Sequence of chain 1.A:
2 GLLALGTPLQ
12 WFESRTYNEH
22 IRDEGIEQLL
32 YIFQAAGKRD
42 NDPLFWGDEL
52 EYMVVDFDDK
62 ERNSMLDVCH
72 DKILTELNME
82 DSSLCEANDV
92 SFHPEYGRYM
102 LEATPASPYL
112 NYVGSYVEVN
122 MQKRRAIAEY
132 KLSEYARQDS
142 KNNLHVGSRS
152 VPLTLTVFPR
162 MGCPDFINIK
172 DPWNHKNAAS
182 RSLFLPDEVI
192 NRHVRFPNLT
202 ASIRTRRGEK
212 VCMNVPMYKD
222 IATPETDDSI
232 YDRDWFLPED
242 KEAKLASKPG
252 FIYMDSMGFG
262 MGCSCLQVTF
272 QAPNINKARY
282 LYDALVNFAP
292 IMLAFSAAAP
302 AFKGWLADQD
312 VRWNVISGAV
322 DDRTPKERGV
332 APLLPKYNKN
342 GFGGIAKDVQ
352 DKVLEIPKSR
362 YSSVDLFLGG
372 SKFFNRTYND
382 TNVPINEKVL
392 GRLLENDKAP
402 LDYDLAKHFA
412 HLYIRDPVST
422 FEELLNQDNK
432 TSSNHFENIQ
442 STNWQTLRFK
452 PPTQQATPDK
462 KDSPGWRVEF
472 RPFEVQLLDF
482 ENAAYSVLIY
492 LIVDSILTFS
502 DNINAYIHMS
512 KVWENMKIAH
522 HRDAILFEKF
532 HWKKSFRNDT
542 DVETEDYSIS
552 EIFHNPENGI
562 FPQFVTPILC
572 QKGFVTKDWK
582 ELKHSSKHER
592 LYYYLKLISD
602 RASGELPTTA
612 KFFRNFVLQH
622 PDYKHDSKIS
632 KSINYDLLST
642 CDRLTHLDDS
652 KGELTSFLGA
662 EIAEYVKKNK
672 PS

Binding-site contacts:
Ligand atom C contacts residue ILE317 of chain 1.A at 3.4 Å (hydrophobic).
Ligand atom CD contacts residue GLU52 of chain 1.A at 3.9 Å.
Ligand atom CG contacts residue MET262 of chain 1.A at 4.0 Å (hydrophobic).
Ligand atom CG contacts residue GLN268 of chain 1.A at 4.2 Å.
Ligand atom CA contacts residue CYS266 of chain 1.A at 4.0 Å (hydrophobic).
Ligand atom CD contacts residue GLU96 of chain 1.A at 3.6 Å.
Ligand atom CD contacts residue ARG472 of chain 1.A at 4.0 Å.
Ligand atom OE2 contacts residue GLU52 of chain 1.A at 2.9 Å (salt-bridge).
Ligand atom OE1 contacts residue ARG472 of chain 1.A at 3.2 Å (salt-bridge).
Ligand atom OE1 contacts residue TRP445 of chain 1.A at 4.1 Å.
Ligand atom O contacts residue SER265 of chain 1.A at 3.9 Å.
Ligand atom CD contacts residue MG1 of chain 1.D at 3.3 Å.
Ligand atom CA contacts residue ILE317 of chain 1.A at 4.1 Å (hydrophobic).
Ligand atom CB contacts residue GLN268 of chain 1.A at 3.8 Å.
Ligand atom CD contacts residue GLN268 of chain 1.A at 3.7 Å.
Ligand atom N contacts residue CYS264 of chain 1.A at 2.8 Å (h-bond).
Ligand atom C contacts residue TYR362 of chain 1.A at 4.0 Å (hydrophobic).
Ligand atom OXT contacts residue CYS266 of chain 1.A at 3.6 Å.
Ligand atom CB contacts residue CYS266 of chain 1.A at 3.8 Å (hydrophobic).
Ligand atom C contacts residue CYS266 of chain 1.A at 3.5 Å (hydrophobic).
Ligand atom OE2 contacts residue MG1 of chain 1.D at 2.2 Å.
Ligand atom CG contacts residue ARG472 of chain 1.A at 4.1 Å.
Ligand atom O contacts residue CYS266 of chain 1.A at 3.2 Å.
Ligand atom O contacts residue GLU52 of chain 1.A at 4.2 Å.
Ligand atom OXT contacts residue TYR362 of chain 1.A at 3.0 Å (h-bond).
Ligand atom CA contacts residue CYS264 of chain 1.A at 4.0 Å (hydrophobic).
Ligand atom O contacts residue ILE317 of chain 1.A at 3.1 Å.
Ligand atom OXT contacts residue ARG313 of chain 1.A at 3.3 Å (salt-bridge).
Ligand atom O contacts residue ARG313 of chain 1.A at 2.7 Å (salt-bridge).
Ligand atom OE2 contacts residue GLU96 of chain 1.A at 2.4 Å (salt-bridge).
Ligand atom CA contacts residue GLU52 of chain 1.A at 4.0 Å.
Ligand atom OE2 contacts residue GLN268 of chain 1.A at 4.2 Å.
Ligand atom OXT contacts residue ILE317 of chain 1.A at 3.8 Å.
Ligand atom O contacts residue CYS264 of chain 1.A at 3.8 Å.
Ligand atom CB contacts residue GLU52 of chain 1.A at 3.8 Å.
Ligand atom OE2 contacts residue GLU103 of chain 1.A at 4.2 Å.
Ligand atom C contacts residue ARG313 of chain 1.A at 3.6 Å.
Ligand atom OE1 contacts residue GLN268 of chain 1.A at 3.3 Å (h-bond).
Ligand atom N contacts residue GLU52 of chain 1.A at 2.9 Å (salt-bridge).
Ligand atom OE1 contacts residue MG1 of chain 1.D at 3.9 Å.

This protein binds this small molecule.
Small molecule (SMILES): N[C@@H](CCC(=O)O)C(=O)O